Sequence of chain 4.A:
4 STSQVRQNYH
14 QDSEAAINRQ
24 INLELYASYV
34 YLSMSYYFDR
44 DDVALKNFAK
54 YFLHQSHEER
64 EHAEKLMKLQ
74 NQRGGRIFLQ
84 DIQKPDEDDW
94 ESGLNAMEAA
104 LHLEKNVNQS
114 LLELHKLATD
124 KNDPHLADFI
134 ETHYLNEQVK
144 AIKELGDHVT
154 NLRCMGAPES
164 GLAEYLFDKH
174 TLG

A protein and the small-molecule ligand that binds it are described below.
Small molecule (SMILES): CCCCSC(=S)SC(C)(C)C(=O)NCCN1C(=O)CCC1=O

Sequence of chain 4.B:
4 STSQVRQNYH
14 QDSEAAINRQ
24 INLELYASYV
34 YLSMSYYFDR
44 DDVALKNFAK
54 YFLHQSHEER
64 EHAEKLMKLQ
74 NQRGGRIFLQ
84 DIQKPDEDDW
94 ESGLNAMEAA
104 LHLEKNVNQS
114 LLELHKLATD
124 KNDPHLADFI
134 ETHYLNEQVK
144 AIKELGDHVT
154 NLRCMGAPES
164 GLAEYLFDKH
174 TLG

Binding-site contacts:
Ligand atom N17 contacts residue CYS157 of chain 4.A at 3.5 Å (h-bond).
Ligand atom N14 contacts residue GLU94 of chain 4.B at 3.9 Å.
Ligand atom O23 contacts residue CYS157 of chain 4.A at 3.9 Å.
Ligand atom C21 contacts residue GLY164 of chain 4.B at 3.6 Å.
Ligand atom C21 contacts residue CYS157 of chain 4.A at 2.7 Å (hydrophobic).
Ligand atom C22 contacts residue GLY164 of chain 4.B at 4.2 Å.
Ligand atom O19 contacts residue CYS157 of chain 4.A at 3.3 Å (h-bond).
Ligand atom C18 contacts residue CYS157 of chain 4.A at 2.7 Å (hydrophobic).
Ligand atom C20 contacts residue CYS157 of chain 4.A at 1.8 Å (hydrophobic).
Ligand atom C22 contacts residue CYS157 of chain 4.A at 3.3 Å (hydrophobic).
Ligand atom O19 contacts residue ASP45 of chain 4.B at 3.8 Å.
Ligand atom O23 contacts residue GLY164 of chain 4.B at 4.0 Å.